Binding-site contacts:
Ligand atom C5 contacts residue PRO427 of chain 1.D at 3.4 Å (hydrophobic).
Ligand atom C4 contacts residue HIS403 of chain 1.D at 3.4 Å.
Ligand atom C3 contacts residue LEU426 of chain 1.D at 3.7 Å (hydrophobic).
Ligand atom C1 contacts residue ILE189 of chain 1.D at 3.9 Å (hydrophobic).
Ligand atom C2 contacts residue HIS403 of chain 1.D at 3.3 Å.
Ligand atom C3 contacts residue PRO427 of chain 1.D at 3.8 Å (hydrophobic).
Ligand atom C1 contacts residue HIS403 of chain 1.D at 3.5 Å.
Ligand atom S contacts residue TYR48 of chain 1.D at 3.8 Å.
Ligand atom C contacts residue HIS403 of chain 1.D at 3.8 Å.
Ligand atom C9 contacts residue HIS403 of chain 1.D at 3.8 Å.
Ligand atom N contacts residue LEU399 of chain 1.D at 3.4 Å (h-bond).
Ligand atom C contacts residue ILE189 of chain 1.D at 3.3 Å (hydrophobic).
Ligand atom C7 contacts residue LEU430 of chain 1.D at 3.5 Å (hydrophobic).
Ligand atom C1 contacts residue LEU426 of chain 1.D at 3.9 Å (hydrophobic).
Ligand atom C2 contacts residue LEU426 of chain 1.D at 3.1 Å (hydrophobic).
Ligand atom C3 contacts residue LEU430 of chain 1.D at 3.9 Å (hydrophobic).
Ligand atom C8 contacts residue LEU430 of chain 1.D at 3.9 Å (hydrophobic).
Ligand atom C3 contacts residue HIS403 of chain 1.D at 3.3 Å.
Ligand atom C9 contacts residue ILE402 of chain 1.D at 3.3 Å (hydrophobic).
Ligand atom C2 contacts residue PRO427 of chain 1.D at 3.9 Å (hydrophobic).
Ligand atom C1 contacts residue PRO427 of chain 1.D at 3.7 Å (hydrophobic).
Ligand atom C4 contacts residue LEU430 of chain 1.D at 3.9 Å (hydrophobic).
Ligand atom O1 contacts residue TYR48 of chain 1.D at 3.8 Å.
Ligand atom C9 contacts residue LEU399 of chain 1.D at 3.4 Å (hydrophobic).
Ligand atom C4 contacts residue PRO427 of chain 1.D at 3.6 Å (hydrophobic).
Ligand atom C7 contacts residue HIS403 of chain 1.D at 3.2 Å.
Ligand atom C contacts residue VAL425 of chain 1.D at 3.6 Å (hydrophobic).
Ligand atom O contacts residue LEU399 of chain 1.D at 3.7 Å.
Ligand atom N contacts residue LEU430 of chain 1.D at 3.9 Å.
Ligand atom C6 contacts residue PRO427 of chain 1.D at 3.5 Å (hydrophobic).
Ligand atom C8 contacts residue LEU399 of chain 1.D at 3.0 Å (hydrophobic).
Ligand atom C6 contacts residue HIS403 of chain 1.D at 3.7 Å.
Ligand atom N contacts residue HIS403 of chain 1.D at 3.2 Å.
Ligand atom C7 contacts residue LEU426 of chain 1.D at 3.7 Å (hydrophobic).
Ligand atom BR contacts residue GLU424 of chain 1.D at 3.9 Å.
Ligand atom C contacts residue GLU424 of chain 1.D at 3.8 Å.
Ligand atom O contacts residue TYR48 of chain 1.D at 2.8 Å (h-bond).
Ligand atom C5 contacts residue HIS403 of chain 1.D at 3.7 Å.
Ligand atom C2 contacts residue ILE189 of chain 1.D at 3.6 Å (hydrophobic).
Ligand atom C7 contacts residue LEU399 of chain 1.D at 3.2 Å (hydrophobic).

Sequence of chain 1.D:
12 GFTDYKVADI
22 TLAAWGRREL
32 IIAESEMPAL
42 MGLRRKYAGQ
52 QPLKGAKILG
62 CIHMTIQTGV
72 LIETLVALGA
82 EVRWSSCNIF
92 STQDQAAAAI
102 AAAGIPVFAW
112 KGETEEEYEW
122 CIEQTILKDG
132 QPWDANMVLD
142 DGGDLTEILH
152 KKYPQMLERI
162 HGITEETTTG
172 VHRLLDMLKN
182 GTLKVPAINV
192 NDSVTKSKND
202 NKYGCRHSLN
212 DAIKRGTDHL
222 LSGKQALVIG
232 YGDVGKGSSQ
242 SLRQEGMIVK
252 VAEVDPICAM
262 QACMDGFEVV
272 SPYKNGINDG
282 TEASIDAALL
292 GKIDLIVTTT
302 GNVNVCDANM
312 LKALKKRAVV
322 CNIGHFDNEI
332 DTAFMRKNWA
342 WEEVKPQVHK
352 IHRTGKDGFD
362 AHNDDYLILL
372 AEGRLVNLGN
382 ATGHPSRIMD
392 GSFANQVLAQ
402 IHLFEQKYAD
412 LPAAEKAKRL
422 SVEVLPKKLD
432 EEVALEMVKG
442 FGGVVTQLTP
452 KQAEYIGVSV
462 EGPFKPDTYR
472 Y

This protein binds this small molecule.
Small molecule (SMILES): Cc1cc(CNCCS(C)(=O)=O)ccc1Br